Sequence of chain 1.B:
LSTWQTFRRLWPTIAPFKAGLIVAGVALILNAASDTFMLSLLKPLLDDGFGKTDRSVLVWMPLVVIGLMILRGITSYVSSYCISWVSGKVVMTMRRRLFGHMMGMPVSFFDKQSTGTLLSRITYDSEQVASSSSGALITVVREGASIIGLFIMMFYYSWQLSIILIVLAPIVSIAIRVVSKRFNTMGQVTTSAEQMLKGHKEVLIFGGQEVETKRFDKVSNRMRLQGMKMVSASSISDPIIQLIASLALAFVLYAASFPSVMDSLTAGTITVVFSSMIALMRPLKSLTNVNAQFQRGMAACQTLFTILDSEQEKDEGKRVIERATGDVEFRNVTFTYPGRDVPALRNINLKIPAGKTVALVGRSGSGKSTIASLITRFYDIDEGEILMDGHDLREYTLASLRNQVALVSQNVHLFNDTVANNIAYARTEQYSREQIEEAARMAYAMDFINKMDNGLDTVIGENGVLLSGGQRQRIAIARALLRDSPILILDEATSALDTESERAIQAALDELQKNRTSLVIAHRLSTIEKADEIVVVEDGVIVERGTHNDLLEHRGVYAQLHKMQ

Sequence of chain 1.A:
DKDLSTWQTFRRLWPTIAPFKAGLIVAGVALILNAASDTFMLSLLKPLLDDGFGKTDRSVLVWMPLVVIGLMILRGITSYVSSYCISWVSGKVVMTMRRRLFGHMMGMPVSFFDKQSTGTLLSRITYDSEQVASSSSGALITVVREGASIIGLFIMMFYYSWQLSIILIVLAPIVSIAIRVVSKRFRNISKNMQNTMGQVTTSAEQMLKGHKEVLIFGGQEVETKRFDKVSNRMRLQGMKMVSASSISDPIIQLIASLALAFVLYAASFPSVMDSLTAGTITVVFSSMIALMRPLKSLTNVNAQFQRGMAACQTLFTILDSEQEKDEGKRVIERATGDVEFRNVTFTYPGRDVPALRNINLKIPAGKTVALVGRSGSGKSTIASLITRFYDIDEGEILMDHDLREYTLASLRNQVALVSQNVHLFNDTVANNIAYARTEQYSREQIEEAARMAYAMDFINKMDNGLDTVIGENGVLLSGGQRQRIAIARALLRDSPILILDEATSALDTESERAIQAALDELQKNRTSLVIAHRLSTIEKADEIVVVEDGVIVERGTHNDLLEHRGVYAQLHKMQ

Binding-site contacts:
Ligand atom CDP contacts residue GLN273 of chain 1.A at 4.1 Å.
Ligand atom OET contacts residue ASP58 of chain 1.B at 3.6 Å (salt-bridge).
Ligand atom OAU contacts residue ARG313 of chain 1.A at 3.2 Å (salt-bridge).
Ligand atom CEE contacts residue ARG313 of chain 1.B at 3.5 Å.
Ligand atom OHI contacts residue ARG313 of chain 1.B at 3.5 Å (salt-bridge).
Ligand atom OES contacts residue ARG313 of chain 1.B at 3.6 Å (salt-bridge).
Ligand atom OES contacts residue ASP58 of chain 1.B at 4.0 Å.
Ligand atom C1 contacts residue ARG313 of chain 1.A at 4.4 Å.
Ligand atom CDP contacts residue ARG95 of chain 1.B at 3.2 Å.
Ligand atom CEJ contacts residue LEU62 of chain 1.B at 4.3 Å (hydrophobic).
Ligand atom CDO contacts residue ARG313 of chain 1.A at 4.1 Å.
Ligand atom CAL contacts residue ARG313 of chain 1.A at 3.5 Å.
Ligand atom OHE contacts residue ARG95 of chain 1.A at 3.6 Å.
Ligand atom N2 contacts residue ARG313 of chain 1.A at 4.2 Å.
Ligand atom OED contacts residue MET312 of chain 1.A at 4.2 Å.
Ligand atom CEI contacts residue ASP58 of chain 1.B at 4.2 Å.
Ligand atom NAO contacts residue ARG95 of chain 1.B at 3.4 Å (salt-bridge).
Ligand atom CDO contacts residue ARG95 of chain 1.B at 3.8 Å.
Ligand atom CEJ contacts residue ASP58 of chain 1.B at 4.1 Å.
Ligand atom OHD contacts residue GLN273 of chain 1.B at 3.4 Å (h-bond).
Ligand atom CFP contacts residue LEU62 of chain 1.A at 4.0 Å (hydrophobic).
Ligand atom OAS contacts residue ARG313 of chain 1.B at 4.1 Å.
Ligand atom OAQ contacts residue ARG313 of chain 1.B at 3.3 Å (salt-bridge).
Ligand atom OHF contacts residue GLN273 of chain 1.B at 4.3 Å.
Ligand atom OED contacts residue GLN273 of chain 1.A at 4.1 Å.
Ligand atom OHF contacts residue ARG95 of chain 1.A at 2.9 Å (salt-bridge).
Ligand atom CEF contacts residue ARG313 of chain 1.B at 4.0 Å.
Ligand atom OES contacts residue ARG95 of chain 1.B at 4.3 Å.
Ligand atom CAT contacts residue ARG313 of chain 1.A at 2.9 Å.
Ligand atom CEG contacts residue ASP58 of chain 1.B at 3.9 Å.
Ligand atom CEI contacts residue LEU62 of chain 1.B at 3.7 Å (hydrophobic).
Ligand atom CAV contacts residue ARG313 of chain 1.A at 3.4 Å.
Ligand atom O1 contacts residue ARG313 of chain 1.A at 3.6 Å.
Ligand atom OEC contacts residue ARG313 of chain 1.A at 3.2 Å (salt-bridge).
Ligand atom OBJ contacts residue LYS316 of chain 1.B at 3.7 Å.
Ligand atom CAR contacts residue ARG313 of chain 1.A at 4.3 Å.
Ligand atom OET contacts residue ARG95 of chain 1.B at 3.5 Å (salt-bridge).
Ligand atom OHD contacts residue ARG95 of chain 1.A at 3.8 Å.
Ligand atom PHC contacts residue ARG95 of chain 1.A at 3.6 Å.
Ligand atom OHH contacts residue ARG95 of chain 1.B at 3.2 Å (salt-bridge).

This protein binds this small molecule.
Small molecule (SMILES): CCCCCCCCCCCCCC(=O)O[C@H](CCCCCCCCCCC)CC(=O)O[C@@H]1[C@@H](NC(=O)C[C@@H](CCCCCCCCCCC)OC(=O)CCCCCCCCCCC)[C@H](OC[C@H]2O[C@H](OP(=O)(O)O)[C@H](NC(=O)C[C@H](O)CCCCCCCCCCC)[C@@H](OC(=O)C[C@H](O)CCCCCCCCCCC)[C@@H]2O)O[C@H](CO[C@]2(C(=O)O)C[C@@H](O[C@]3(C(=O)O)C[C@@H](O)[C@@H](O)[C@@H]([C@H](O)CO)O3)[C@@H](O)[C@@H]([C@H](O)CO)O2)[C@H]1OP(=O)(O)O